The small molecule below binds the protein below.
Small molecule (SMILES): C[C@H](C[C@@H](C[C@H](C[C@@H](C[C@@H](CCN1CCCC1=O)N1CCCC1=O)N1CCCC1=O)N1CCCC1=O)N1CCCC1=O)N1CCCC1=O

Binding-site contacts:
Ligand atom C06 contacts residue MET32 of chain 3.A at 3.5 Å (hydrophobic).
Ligand atom O06 contacts residue ARG83 of chain 3.A at 4.3 Å.
Ligand atom C28 contacts residue PHE66 of chain 3.A at 3.8 Å (hydrophobic).
Ligand atom C29 contacts residue PHE66 of chain 3.A at 4.2 Å (hydrophobic).
Ligand atom O03 contacts residue PHE66 of chain 3.A at 4.4 Å.
Ligand atom C05 contacts residue PHE66 of chain 3.A at 4.5 Å (hydrophobic).
Ligand atom C34 contacts residue PHE66 of chain 3.A at 4.0 Å (hydrophobic).
Ligand atom C36 contacts residue GLU81 of chain 3.A at 4.3 Å.
Ligand atom O06 contacts residue ILE79 of chain 3.A at 3.8 Å.
Ligand atom C36 contacts residue ILE79 of chain 3.A at 4.0 Å (hydrophobic).
Ligand atom C35 contacts residue ARG83 of chain 3.A at 4.4 Å.
Ligand atom C27 contacts residue PHE66 of chain 3.A at 4.0 Å (hydrophobic).
Ligand atom C27 contacts residue MET67 of chain 3.A at 4.4 Å (hydrophobic).
Ligand atom C04 contacts residue MET32 of chain 3.A at 3.5 Å (hydrophobic).
Ligand atom C35 contacts residue GLY82 of chain 3.A at 4.0 Å.
Ligand atom C07 contacts residue MET32 of chain 3.A at 4.3 Å (hydrophobic).
Ligand atom C33 contacts residue ILE79 of chain 3.A at 3.9 Å (hydrophobic).
Ligand atom C26 contacts residue PHE66 of chain 3.A at 3.8 Å (hydrophobic).
Ligand atom C36 contacts residue ARG83 of chain 3.A at 4.0 Å.
Ligand atom C34 contacts residue LEU36 of chain 3.A at 4.4 Å (hydrophobic).
Ligand atom C04 contacts residue PHE66 of chain 3.A at 4.3 Å (hydrophobic).
Ligand atom C08 contacts residue MET32 of chain 3.A at 3.9 Å (hydrophobic).
Ligand atom C06 contacts residue PHE66 of chain 3.A at 4.0 Å (hydrophobic).
Ligand atom C37 contacts residue ILE79 of chain 3.A at 4.2 Å (hydrophobic).
Ligand atom C05 contacts residue MET32 of chain 3.A at 4.2 Å (hydrophobic).
Ligand atom N04 contacts residue PHE66 of chain 3.A at 4.2 Å.
Ligand atom O03 contacts residue MET32 of chain 3.A at 4.2 Å.
Ligand atom C35 contacts residue ILE79 of chain 3.A at 4.2 Å (hydrophobic).
Ligand atom C35 contacts residue PHE66 of chain 3.A at 4.2 Å (hydrophobic).
Ligand atom C35 contacts residue GLU81 of chain 3.A at 3.8 Å.

Sequence of chain 3.A:
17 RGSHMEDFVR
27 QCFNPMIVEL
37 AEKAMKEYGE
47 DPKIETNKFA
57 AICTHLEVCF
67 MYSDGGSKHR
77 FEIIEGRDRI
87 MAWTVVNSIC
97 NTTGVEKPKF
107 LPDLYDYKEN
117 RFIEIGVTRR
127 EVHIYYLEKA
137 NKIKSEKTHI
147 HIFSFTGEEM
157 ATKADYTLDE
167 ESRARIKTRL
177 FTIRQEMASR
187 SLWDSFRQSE